Binding-site contacts:
Ligand atom OAT contacts residue SER65 of chain 1.A at 2.4 Å (h-bond).
Ligand atom NAJ contacts residue SER65 of chain 1.A at 3.2 Å (h-bond).
Ligand atom CAH contacts residue ASN153 of chain 1.A at 4.0 Å.
Ligand atom OAI contacts residue GLN121 of chain 1.A at 3.2 Å (h-bond).
Ligand atom NAJ contacts residue TYR223 of chain 1.A at 3.9 Å.
Ligand atom CAG contacts residue TYR223 of chain 1.A at 3.8 Å (hydrophobic).
Ligand atom SAD contacts residue THR319 of chain 1.A at 3.7 Å.
Ligand atom CAC contacts residue THR319 of chain 1.A at 3.8 Å.
Ligand atom CAM contacts residue ASN153 of chain 1.A at 3.6 Å.
Ligand atom CAM contacts residue GLN121 of chain 1.A at 3.5 Å.
Ligand atom CAH contacts residue TYR223 of chain 1.A at 3.7 Å (hydrophobic).
Ligand atom OAI contacts residue ASN153 of chain 1.A at 3.0 Å (h-bond).
Ligand atom CAB contacts residue THR319 of chain 1.A at 3.7 Å.
Ligand atom CAN contacts residue LEU120 of chain 1.A at 3.9 Å (hydrophobic).
Ligand atom CAS contacts residue PHE293 of chain 1.A at 3.8 Å (hydrophobic).
Ligand atom OAI contacts residue TYR223 of chain 1.A at 3.6 Å.
Ligand atom B contacts residue SER65 of chain 1.A at 1.4 Å.
Ligand atom CAH contacts residue SER318 of chain 1.A at 3.8 Å.
Ligand atom CAF contacts residue THR319 of chain 1.A at 3.9 Å.
Ligand atom OAO contacts residue GLY317 of chain 1.A at 3.4 Å.
Ligand atom CAF contacts residue GLY320 of chain 1.A at 3.8 Å.
Ligand atom B contacts residue LYS68 of chain 1.A at 3.8 Å.
Ligand atom CAC contacts residue GLY320 of chain 1.A at 3.5 Å.
Ligand atom OAT contacts residue TYR151 of chain 1.A at 2.6 Å (h-bond).
Ligand atom CAM contacts residue TYR151 of chain 1.A at 3.7 Å (hydrophobic).
Ligand atom NAJ contacts residue SER318 of chain 1.A at 3.3 Å (h-bond).
Ligand atom CAG contacts residue SER318 of chain 1.A at 3.2 Å.
Ligand atom OAV contacts residue PHE293 of chain 1.A at 3.8 Å.
Ligand atom OAO contacts residue SER65 of chain 1.A at 2.4 Å (h-bond).
Ligand atom CAE contacts residue SER318 of chain 1.A at 3.6 Å.
Ligand atom CAL contacts residue SER65 of chain 1.A at 3.7 Å.
Ligand atom SAD contacts residue SER318 of chain 1.A at 3.4 Å (h-bond).
Ligand atom CAN contacts residue GLN121 of chain 1.A at 3.4 Å.
Ligand atom B contacts residue TYR151 of chain 1.A at 3.5 Å.
Ligand atom CAB contacts residue GLY320 of chain 1.A at 3.8 Å.
Ligand atom CAK contacts residue LYS68 of chain 1.A at 4.0 Å.
Ligand atom CAS contacts residue GLN121 of chain 1.A at 3.8 Å.
Ligand atom CAE contacts residue THR319 of chain 1.A at 3.7 Å.
Ligand atom CAK contacts residue SER65 of chain 1.A at 2.4 Å.
Ligand atom OAO contacts residue SER318 of chain 1.A at 2.9 Å (h-bond).

A small-molecule ligand and the protein it binds are described below.
Small molecule (SMILES): O=C(Cc1cccs1)N[C@H](B(O)O)c1cccc(C(=O)O)c1

Sequence of chain 1.A:
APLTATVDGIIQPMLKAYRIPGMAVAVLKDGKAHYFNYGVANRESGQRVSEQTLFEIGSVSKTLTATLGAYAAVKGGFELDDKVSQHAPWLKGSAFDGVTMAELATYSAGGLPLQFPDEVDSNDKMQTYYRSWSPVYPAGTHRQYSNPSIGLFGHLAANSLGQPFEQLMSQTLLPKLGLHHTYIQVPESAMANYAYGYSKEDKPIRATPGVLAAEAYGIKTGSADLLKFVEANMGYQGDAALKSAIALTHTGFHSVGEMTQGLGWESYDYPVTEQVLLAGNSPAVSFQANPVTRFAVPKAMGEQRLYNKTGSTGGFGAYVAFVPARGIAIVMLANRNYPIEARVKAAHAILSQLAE